Sequence of chain 1.C:
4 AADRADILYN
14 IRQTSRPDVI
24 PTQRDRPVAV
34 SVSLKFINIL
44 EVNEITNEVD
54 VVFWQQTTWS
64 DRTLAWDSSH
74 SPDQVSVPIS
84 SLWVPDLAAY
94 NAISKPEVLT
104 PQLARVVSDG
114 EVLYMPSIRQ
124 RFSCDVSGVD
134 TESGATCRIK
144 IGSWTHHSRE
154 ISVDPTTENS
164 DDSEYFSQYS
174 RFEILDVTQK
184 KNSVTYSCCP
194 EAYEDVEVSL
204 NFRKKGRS

Sequence of chain 1.B:
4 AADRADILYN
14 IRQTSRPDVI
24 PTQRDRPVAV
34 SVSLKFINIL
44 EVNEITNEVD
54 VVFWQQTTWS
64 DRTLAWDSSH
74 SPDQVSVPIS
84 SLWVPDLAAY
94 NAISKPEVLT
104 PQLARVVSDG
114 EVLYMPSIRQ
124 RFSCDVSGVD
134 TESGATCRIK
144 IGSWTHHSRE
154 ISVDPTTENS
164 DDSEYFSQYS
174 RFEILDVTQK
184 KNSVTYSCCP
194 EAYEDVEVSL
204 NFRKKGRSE

Binding-site contacts:
Ligand atom C5 contacts residue TYR196 of chain 1.B at 3.3 Å (hydrophobic).
Ligand atom C3 contacts residue MET118 of chain 1.C at 3.8 Å (hydrophobic).
Ligand atom N9 contacts residue TRP147 of chain 1.B at 3.9 Å.
Ligand atom O17 contacts residue MET118 of chain 1.C at 3.4 Å.
Ligand atom C6 contacts residue ARG108 of chain 1.C at 4.0 Å.
Ligand atom C8 contacts residue TRP147 of chain 1.B at 3.1 Å (hydrophobic).
Ligand atom C12 contacts residue TYR189 of chain 1.B at 3.3 Å (hydrophobic).
Ligand atom N15 contacts residue MET118 of chain 1.C at 3.1 Å (h-bond).
Ligand atom N2 contacts residue MET118 of chain 1.C at 3.5 Å.
Ligand atom N11 contacts residue MET118 of chain 1.C at 3.6 Å (h-bond).
Ligand atom N9 contacts residue TYR189 of chain 1.B at 3.5 Å (h-bond).
Ligand atom O16 contacts residue GLN59 of chain 1.C at 3.9 Å.
Ligand atom O16 contacts residue MET118 of chain 1.C at 3.2 Å (h-bond).
Ligand atom O17 contacts residue CYS192 of chain 1.B at 3.9 Å.
Ligand atom CL7 contacts residue LEU116 of chain 1.C at 2.9 Å.
Ligand atom N11 contacts residue TYR189 of chain 1.B at 3.2 Å.
Ligand atom C10 contacts residue MET118 of chain 1.C at 3.4 Å (hydrophobic).
Ligand atom N15 contacts residue TYR189 of chain 1.B at 4.0 Å.
Ligand atom N11 contacts residue TRP57 of chain 1.C at 3.3 Å.
Ligand atom O16 contacts residue TYR189 of chain 1.B at 3.7 Å.
Ligand atom O17 contacts residue CYS191 of chain 1.B at 3.3 Å (h-bond).
Ligand atom C13 contacts residue TYR189 of chain 1.B at 3.2 Å (hydrophobic).
Ligand atom CL7 contacts residue ALA107 of chain 1.C at 3.8 Å.
Ligand atom C3 contacts residue TRP147 of chain 1.B at 3.2 Å (hydrophobic).
Ligand atom C6 contacts residue LEU116 of chain 1.C at 3.8 Å (hydrophobic).
Ligand atom CL7 contacts residue TYR117 of chain 1.C at 3.7 Å.
Ligand atom C13 contacts residue TRP147 of chain 1.B at 3.8 Å (hydrophobic).
Ligand atom C10 contacts residue TYR189 of chain 1.B at 3.5 Å (hydrophobic).
Ligand atom C4 contacts residue TRP147 of chain 1.B at 3.2 Å (hydrophobic).
Ligand atom C4 contacts residue TYR196 of chain 1.B at 3.9 Å (hydrophobic).
Ligand atom C8 contacts residue TYR196 of chain 1.B at 3.6 Å (hydrophobic).
Ligand atom N14 contacts residue TYR189 of chain 1.B at 4.0 Å.
Ligand atom N2 contacts residue THR148 of chain 1.B at 3.9 Å.
Ligand atom CL7 contacts residue MET118 of chain 1.C at 3.8 Å.
Ligand atom N2 contacts residue TRP147 of chain 1.B at 4.1 Å.
Ligand atom N14 contacts residue MET118 of chain 1.C at 3.1 Å (h-bond).
Ligand atom CL7 contacts residue LEU106 of chain 1.C at 4.0 Å.
Ligand atom C12 contacts residue TRP57 of chain 1.C at 3.5 Å (hydrophobic).
Ligand atom C12 contacts residue TRP147 of chain 1.B at 3.6 Å (hydrophobic).
Ligand atom CL7 contacts residue ARG108 of chain 1.C at 3.4 Å.

This protein binds this small molecule.
Small molecule (SMILES): O=[N+]([O-])/N=C1\NCCN1Cc1ccc(Cl)nc1